A small-molecule ligand and the protein it binds are described below.
Small molecule (SMILES): CC1O[Rh+]23(O)OC(C)O[Rh+]2(O)(O1)OC(C(F)(F)F)O3

Binding-site contacts:
Ligand atom O3 contacts residue HIS119 of chain 1.A at 3.0 Å (h-bond).
Ligand atom O1 contacts residue PHE120 of chain 1.A at 4.4 Å.
Ligand atom C2 contacts residue HIS12 of chain 1.A at 4.2 Å.
Ligand atom C1 contacts residue GLN11 of chain 1.A at 3.9 Å.
Ligand atom C2 contacts residue GLN11 of chain 1.A at 3.3 Å.
Ligand atom C1 contacts residue VAL118 of chain 1.A at 3.4 Å (hydrophobic).
Ligand atom O7 contacts residue VAL118 of chain 1.A at 3.7 Å.
Ligand atom RH2 contacts residue LYS7 of chain 1.A at 4.5 Å.
Ligand atom O2 contacts residue LYS7 of chain 1.A at 3.7 Å.
Ligand atom F1 contacts residue LYS41 of chain 1.A at 3.8 Å.
Ligand atom C3 contacts residue HIS119 of chain 1.A at 4.2 Å.
Ligand atom O7 contacts residue HIS119 of chain 1.A at 3.1 Å.
Ligand atom O0 contacts residue HIS119 of chain 1.A at 3.1 Å (h-bond).
Ligand atom C2 contacts residue HIS119 of chain 1.A at 4.3 Å.
Ligand atom C2 contacts residue PHE8 of chain 1.A at 4.2 Å (hydrophobic).
Ligand atom C3 contacts residue VAL118 of chain 1.A at 3.8 Å (hydrophobic).
Ligand atom C1 contacts residue LYS7 of chain 1.A at 4.5 Å.
Ligand atom F3 contacts residue LYS41 of chain 1.A at 4.2 Å.
Ligand atom C4 contacts residue GLU111 of chain 1.A at 4.3 Å.
Ligand atom O8 contacts residue VAL118 of chain 1.A at 4.5 Å.
Ligand atom C2 contacts residue LYS7 of chain 1.A at 4.1 Å.
Ligand atom C4 contacts residue VAL118 of chain 1.A at 3.9 Å (hydrophobic).
Ligand atom O2 contacts residue GLN11 of chain 1.A at 4.3 Å.
Ligand atom C2 contacts residue VAL118 of chain 1.A at 3.2 Å (hydrophobic).
Ligand atom C5 contacts residue HIS119 of chain 1.A at 4.3 Å.
Ligand atom O1 contacts residue VAL118 of chain 1.A at 3.3 Å (h-bond).
Ligand atom O1 contacts residue HIS119 of chain 1.A at 3.2 Å (h-bond).
Ligand atom C1 contacts residue HIS119 of chain 1.A at 4.2 Å.
Ligand atom O2 contacts residue VAL118 of chain 1.A at 4.2 Å.
Ligand atom RH1 contacts residue HIS119 of chain 1.A at 2.2 Å.

Sequence of chain 1.A:
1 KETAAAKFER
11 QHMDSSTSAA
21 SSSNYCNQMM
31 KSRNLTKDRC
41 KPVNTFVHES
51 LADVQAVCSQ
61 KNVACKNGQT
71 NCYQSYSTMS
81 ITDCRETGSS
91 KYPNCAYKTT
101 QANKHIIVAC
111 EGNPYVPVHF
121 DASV